Sequence of chain 22.A:
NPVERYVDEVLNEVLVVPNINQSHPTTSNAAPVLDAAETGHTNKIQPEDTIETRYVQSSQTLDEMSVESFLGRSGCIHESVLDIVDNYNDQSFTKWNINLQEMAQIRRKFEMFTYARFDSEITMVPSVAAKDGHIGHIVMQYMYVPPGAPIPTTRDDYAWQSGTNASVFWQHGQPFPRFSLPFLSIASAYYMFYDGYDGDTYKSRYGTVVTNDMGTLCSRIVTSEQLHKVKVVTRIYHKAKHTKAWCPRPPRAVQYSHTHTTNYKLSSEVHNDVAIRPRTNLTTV

Binding-site contacts:
Ligand atom C5 contacts residue LEU100 of chain 22.A at 4.0 Å (hydrophobic).
Ligand atom N2A contacts residue PHE179 of chain 22.A at 3.3 Å.
Ligand atom C5B contacts residue TYR144 of chain 22.A at 3.7 Å (hydrophobic).
Ligand atom N5A contacts residue PHE179 of chain 22.A at 3.2 Å.
Ligand atom CM6 contacts residue LEU181 of chain 22.A at 3.8 Å (hydrophobic).
Ligand atom C3C contacts residue LEU181 of chain 22.A at 4.0 Å (hydrophobic).
Ligand atom N2A contacts residue TYR144 of chain 22.A at 4.0 Å.
Ligand atom O1B contacts residue ILE98 of chain 22.A at 3.1 Å.
Ligand atom C4 contacts residue LEU100 of chain 22.A at 3.8 Å (hydrophobic).
Ligand atom N2 contacts residue LEU100 of chain 22.A at 3.8 Å.
Ligand atom C6B contacts residue LEU181 of chain 22.A at 3.5 Å (hydrophobic).
Ligand atom CM4 contacts residue VAL168 of chain 22.A at 3.9 Å (hydrophobic).
Ligand atom CM4 contacts residue TYR144 of chain 22.A at 3.8 Å (hydrophobic).
Ligand atom CM6 contacts residue LEU184 of chain 22.A at 3.6 Å (hydrophobic).
Ligand atom C5B contacts residue LEU181 of chain 22.A at 3.6 Å (hydrophobic).
Ligand atom CM6 contacts residue TYR144 of chain 22.A at 3.7 Å (hydrophobic).
Ligand atom CM2 contacts residue ILE122 of chain 22.A at 3.9 Å (hydrophobic).
Ligand atom C1B contacts residue LEU181 of chain 22.A at 3.9 Å (hydrophobic).
Ligand atom N3A contacts residue TYR144 of chain 22.A at 3.2 Å.
Ligand atom C3 contacts residue LEU100 of chain 22.A at 3.7 Å (hydrophobic).
Ligand atom N5A contacts residue LEU217 of chain 22.A at 3.7 Å.
Ligand atom C4 contacts residue MET214 of chain 22.A at 4.0 Å (hydrophobic).
Ligand atom O1 contacts residue LEU100 of chain 22.A at 3.8 Å.
Ligand atom C5 contacts residue MET214 of chain 22.A at 3.7 Å (hydrophobic).
Ligand atom CM4 contacts residue ALA166 of chain 22.A at 3.1 Å (hydrophobic).
Ligand atom CM3 contacts residue TYR190 of chain 22.A at 3.8 Å (hydrophobic).
Ligand atom C4A contacts residue TYR144 of chain 22.A at 3.5 Å (hydrophobic).
Ligand atom C4 contacts residue TYR190 of chain 22.A at 3.8 Å (hydrophobic).
Ligand atom C4A contacts residue PHE179 of chain 22.A at 3.5 Å (hydrophobic).
Ligand atom C1C contacts residue MET214 of chain 22.A at 3.4 Å (hydrophobic).
Ligand atom C1B contacts residue ILE98 of chain 22.A at 3.6 Å (hydrophobic).
Ligand atom CM4 contacts residue TYR142 of chain 22.A at 3.9 Å (hydrophobic).
Ligand atom CM2 contacts residue ILE77 of chain 22.A at 3.9 Å (hydrophobic).
Ligand atom N3A contacts residue PHE179 of chain 22.A at 3.6 Å.
Ligand atom N1A contacts residue LEU217 of chain 22.A at 3.4 Å.
Ligand atom C6B contacts residue ILE98 of chain 22.A at 3.8 Å (hydrophobic).
Ligand atom N2 contacts residue MET214 of chain 22.A at 3.7 Å.
Ligand atom O1 contacts residue MET214 of chain 22.A at 3.2 Å.
Ligand atom N1A contacts residue PHE179 of chain 22.A at 3.2 Å.
Ligand atom N1A contacts residue MET124 of chain 22.A at 3.9 Å.

This small molecule binds to this protein.
Small molecule (SMILES): Cc1cc(CCCOc2c(C)cc(-n3nnc(C)n3)cc2C)on1